A small-molecule ligand and the protein it binds are described below.
Small molecule (SMILES): [H]/N=C/[C@H](C[C@@H]1CCNC1=O)NC(=O)[C@@H]1[C@@H]2[C@H](CN1C(=O)[C@@H](NC(=O)C(F)(F)F)C(C)(C)C)C2(C)C

Sequence of chain 1.A:
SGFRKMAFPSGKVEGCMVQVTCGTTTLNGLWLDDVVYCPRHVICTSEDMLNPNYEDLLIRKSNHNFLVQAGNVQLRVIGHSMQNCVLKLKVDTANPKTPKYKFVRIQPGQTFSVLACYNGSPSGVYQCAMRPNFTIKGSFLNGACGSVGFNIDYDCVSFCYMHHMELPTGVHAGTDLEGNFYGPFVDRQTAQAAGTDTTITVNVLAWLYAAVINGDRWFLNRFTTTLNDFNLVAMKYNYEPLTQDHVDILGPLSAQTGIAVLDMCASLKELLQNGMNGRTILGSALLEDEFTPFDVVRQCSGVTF

Sequence of chain 2.A:
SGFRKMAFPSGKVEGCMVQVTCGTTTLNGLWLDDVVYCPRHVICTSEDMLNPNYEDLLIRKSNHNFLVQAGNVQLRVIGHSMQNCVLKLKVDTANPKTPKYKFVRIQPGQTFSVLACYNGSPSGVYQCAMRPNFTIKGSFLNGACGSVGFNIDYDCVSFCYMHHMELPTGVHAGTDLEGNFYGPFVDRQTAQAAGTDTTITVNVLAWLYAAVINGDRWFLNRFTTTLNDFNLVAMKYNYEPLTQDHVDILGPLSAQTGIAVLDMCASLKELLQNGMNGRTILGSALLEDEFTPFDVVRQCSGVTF

Binding-site contacts:
Ligand atom C21 contacts residue GLU166 of chain 1.A at 3.6 Å.
Ligand atom O1 contacts residue GLU166 of chain 1.A at 3.5 Å.
Ligand atom O1 contacts residue HIS163 of chain 1.A at 2.7 Å (h-bond).
Ligand atom C20 contacts residue HIS41 of chain 1.A at 3.5 Å.
Ligand atom N5 contacts residue CYS145 of chain 1.A at 2.7 Å (h-bond).
Ligand atom C9 contacts residue HIS164 of chain 1.A at 3.4 Å.
Ligand atom N2 contacts residue PHE140 of chain 1.A at 3.4 Å (h-bond).
Ligand atom N5 contacts residue GLY143 of chain 1.A at 3.3 Å (h-bond).
Ligand atom F3 contacts residue GLN192 of chain 1.A at 3.2 Å.
Ligand atom O3 contacts residue MET165 of chain 1.A at 3.1 Å.
Ligand atom N1 contacts residue HIS164 of chain 1.A at 2.8 Å (h-bond).
Ligand atom O3 contacts residue GLU166 of chain 1.A at 2.8 Å (salt-bridge).
Ligand atom C14 contacts residue GLU166 of chain 1.A at 3.8 Å.
Ligand atom C16 contacts residue GLU166 of chain 1.A at 3.3 Å.
Ligand atom C4 contacts residue CYS145 of chain 1.A at 3.2 Å (hydrophobic).
Ligand atom C19 contacts residue ARG188 of chain 1.A at 3.8 Å.
Ligand atom C9 contacts residue MET165 of chain 1.A at 3.8 Å (hydrophobic).
Ligand atom N5 contacts residue ALA144 of chain 1.A at 3.5 Å (h-bond).
Ligand atom F2 contacts residue THR190 of chain 1.A at 3.5 Å.
Ligand atom F1 contacts residue GLU166 of chain 1.A at 2.6 Å.
Ligand atom C13 contacts residue MET165 of chain 1.A at 3.7 Å (hydrophobic).
Ligand atom O1 contacts residue HIS172 of chain 1.A at 3.6 Å.
Ligand atom F3 contacts residue THR190 of chain 1.A at 3.0 Å.
Ligand atom C20 contacts residue ASP187 of chain 1.A at 3.8 Å.
Ligand atom C2 contacts residue CYS145 of chain 1.A at 2.7 Å (hydrophobic).
Ligand atom C6 contacts residue ASN142 of chain 1.A at 3.5 Å.
Ligand atom N1 contacts residue CYS145 of chain 1.A at 3.0 Å (h-bond).
Ligand atom C1 contacts residue HIS164 of chain 1.A at 3.6 Å.
Ligand atom N2 contacts residue GLU166 of chain 1.A at 3.1 Å (salt-bridge).
Ligand atom O1 contacts residue PHE140 of chain 1.A at 3.4 Å.
Ligand atom C3 contacts residue CYS145 of chain 1.A at 1.8 Å (hydrophobic).
Ligand atom C22 contacts residue THR190 of chain 1.A at 3.7 Å.
Ligand atom C8 contacts residue HIS163 of chain 1.A at 3.8 Å.
Ligand atom C20 contacts residue TYR54 of chain 1.A at 3.8 Å (hydrophobic).
Ligand atom O4 contacts residue GLN189 of chain 1.A at 3.3 Å.
Ligand atom C22 contacts residue GLU166 of chain 1.A at 3.5 Å.
Ligand atom N4 contacts residue GLU166 of chain 1.A at 2.8 Å (salt-bridge).
Ligand atom C8 contacts residue GLU166 of chain 1.A at 3.6 Å.
Ligand atom F1 contacts residue LEU167 of chain 1.A at 3.3 Å.
Ligand atom O4 contacts residue THR190 of chain 1.A at 3.7 Å.